Sequence of chain 3.A:
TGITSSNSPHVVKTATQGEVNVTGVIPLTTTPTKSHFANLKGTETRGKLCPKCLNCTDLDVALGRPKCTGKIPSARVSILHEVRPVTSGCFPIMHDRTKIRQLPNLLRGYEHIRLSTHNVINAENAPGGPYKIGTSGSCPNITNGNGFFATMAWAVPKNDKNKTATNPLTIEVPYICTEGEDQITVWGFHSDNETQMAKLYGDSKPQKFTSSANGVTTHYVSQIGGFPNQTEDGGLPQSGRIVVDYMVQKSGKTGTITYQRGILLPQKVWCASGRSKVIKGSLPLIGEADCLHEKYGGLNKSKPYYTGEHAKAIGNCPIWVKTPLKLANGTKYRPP

Sequence of chain 3.B:
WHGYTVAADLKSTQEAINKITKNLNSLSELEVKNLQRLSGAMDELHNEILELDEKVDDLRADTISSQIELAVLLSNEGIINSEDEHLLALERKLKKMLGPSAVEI

Sequence of chain 3.C:
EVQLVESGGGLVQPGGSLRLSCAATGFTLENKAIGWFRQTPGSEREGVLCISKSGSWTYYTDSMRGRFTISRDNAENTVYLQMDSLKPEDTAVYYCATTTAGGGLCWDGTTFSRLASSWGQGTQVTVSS

The small molecule below binds the protein below.
Small molecule (SMILES): CC(=O)N[C@H]1[C@H](O[C@H]2[C@H](O)[C@@H](NC(C)=O)CO[C@@H]2CO)O[C@H](CO)[C@@H](O[C@@H]2O[C@H](CO)[C@@H](O)[C@H](O[C@H]3O[C@H](CO)[C@@H](O)[C@H](O)[C@@H]3O[C@H]3O[C@H](CO)[C@@H](O)[C@H](O)[C@@H]3O)[C@@H]2O)[C@@H]1O

Binding-site contacts:
Ligand atom C8 contacts residue ILE45 of chain 3.B at 3.7 Å (hydrophobic).
Ligand atom C8 contacts residue THR111 of chain 3.C at 4.1 Å.
Ligand atom C2 contacts residue TRP21 of chain 3.B at 3.9 Å (hydrophobic).
Ligand atom O7 contacts residue ILE30 of chain 3.A at 4.0 Å.
Ligand atom C8 contacts residue ILE30 of chain 3.A at 3.6 Å (hydrophobic).
Ligand atom C7 contacts residue ASN333 of chain 3.A at 3.5 Å.
Ligand atom N2 contacts residue ASN333 of chain 3.A at 3.0 Å (h-bond).
Ligand atom C3 contacts residue GLN39 of chain 3.C at 3.5 Å.
Ligand atom C8 contacts residue LEU115 of chain 3.C at 3.8 Å (hydrophobic).
Ligand atom C5 contacts residue ARG114 of chain 3.C at 4.1 Å.
Ligand atom C8 contacts residue ARG114 of chain 3.C at 3.9 Å.
Ligand atom C2 contacts residue ASN333 of chain 3.A at 2.5 Å.
Ligand atom N2 contacts residue TRP21 of chain 3.B at 3.2 Å.
Ligand atom C8 contacts residue TRP21 of chain 3.B at 3.5 Å (hydrophobic).
Ligand atom O5 contacts residue ASN333 of chain 3.A at 2.3 Å (h-bond).
Ligand atom C4 contacts residue GLN39 of chain 3.C at 3.5 Å.
Ligand atom C5 contacts residue ASN333 of chain 3.A at 3.6 Å.
Ligand atom O3 contacts residue ARG114 of chain 3.C at 3.3 Å.
Ligand atom O7 contacts residue ASN333 of chain 3.A at 3.6 Å.
Ligand atom O5 contacts residue ARG114 of chain 3.C at 3.7 Å.
Ligand atom C6 contacts residue TRP21 of chain 3.B at 3.6 Å (hydrophobic).
Ligand atom O4 contacts residue ARG45 of chain 3.C at 4.2 Å.
Ligand atom C3 contacts residue ARG114 of chain 3.C at 4.1 Å.
Ligand atom C7 contacts residue ILE30 of chain 3.A at 3.9 Å (hydrophobic).
Ligand atom C1 contacts residue ASN333 of chain 3.A at 1.4 Å.
Ligand atom O6 contacts residue TRP21 of chain 3.B at 3.5 Å.
Ligand atom C3 contacts residue ASN333 of chain 3.A at 3.8 Å.
Ligand atom O3 contacts residue GLN39 of chain 3.C at 2.5 Å (h-bond).
Ligand atom N2 contacts residue ARG114 of chain 3.C at 4.0 Å.
Ligand atom C7 contacts residue TRP21 of chain 3.B at 3.9 Å (hydrophobic).
Ligand atom O7 contacts residue ARG114 of chain 3.C at 3.2 Å.
Ligand atom C3 contacts residue TRP21 of chain 3.B at 3.8 Å (hydrophobic).
Ligand atom C6 contacts residue ARG45 of chain 3.C at 3.8 Å.
Ligand atom O6 contacts residue ARG45 of chain 3.C at 4.2 Å.
Ligand atom C7 contacts residue ARG114 of chain 3.C at 3.7 Å.
Ligand atom C4 contacts residue ARG114 of chain 3.C at 4.1 Å.
Ligand atom C1 contacts residue TRP21 of chain 3.B at 4.1 Å (hydrophobic).
Ligand atom O4 contacts residue GLN39 of chain 3.C at 3.2 Å (h-bond).
Ligand atom C6 contacts residue ARG114 of chain 3.C at 3.7 Å.
Ligand atom C8 contacts residue THR41 of chain 3.B at 3.9 Å.